Sequence of chain 1.A:
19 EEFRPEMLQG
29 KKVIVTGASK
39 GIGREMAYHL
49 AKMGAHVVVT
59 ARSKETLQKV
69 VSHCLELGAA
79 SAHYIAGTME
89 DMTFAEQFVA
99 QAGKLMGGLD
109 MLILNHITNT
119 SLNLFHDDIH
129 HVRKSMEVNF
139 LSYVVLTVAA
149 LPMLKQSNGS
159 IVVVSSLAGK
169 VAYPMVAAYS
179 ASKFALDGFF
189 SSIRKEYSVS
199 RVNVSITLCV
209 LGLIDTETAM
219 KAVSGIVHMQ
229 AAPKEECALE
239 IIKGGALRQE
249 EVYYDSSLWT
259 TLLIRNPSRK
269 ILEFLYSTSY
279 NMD

This small molecule binds to this protein.
Small molecule (SMILES): C[C@H](NC1=NC(=O)[C@@](C)(C(F)(F)F)S1)c1ccccc1F

Binding-site contacts:
Ligand atom C22 contacts residue TYR177 of chain 1.A at 3.5 Å (hydrophobic).
Ligand atom C19 contacts residue LEU120 of chain 1.A at 4.0 Å (hydrophobic).
Ligand atom C9 contacts residue VAL174 of chain 1.A at 3.9 Å (hydrophobic).
Ligand atom C11 contacts residue NAP1 of chain 1.E at 3.7 Å.
Ligand atom F1 contacts residue LEU211 of chain 1.A at 4.0 Å.
Ligand atom N2 contacts residue NAP1 of chain 1.E at 3.4 Å.
Ligand atom C3 contacts residue TYR177 of chain 1.A at 3.7 Å (hydrophobic).
Ligand atom F4 contacts residue LEU165 of chain 1.A at 3.9 Å.
Ligand atom O2 contacts residue LEU165 of chain 1.A at 3.3 Å (h-bond).
Ligand atom C13 contacts residue SER164 of chain 1.A at 4.0 Å.
Ligand atom C22 contacts residue THR118 of chain 1.A at 4.0 Å.
Ligand atom O2 contacts residue SER164 of chain 1.A at 3.7 Å.
Ligand atom N2 contacts residue SER164 of chain 1.A at 3.5 Å.
Ligand atom C3 contacts residue ILE115 of chain 1.A at 3.8 Å (hydrophobic).
Ligand atom C21 contacts residue THR118 of chain 1.A at 3.5 Å.
Ligand atom C11 contacts residue TYR177 of chain 1.A at 3.6 Å (hydrophobic).
Ligand atom C2 contacts residue LEU211 of chain 1.A at 4.0 Å (hydrophobic).
Ligand atom F3 contacts residue NAP1 of chain 1.E at 3.8 Å.
Ligand atom C21 contacts residue TYR177 of chain 1.A at 3.9 Å (hydrophobic).
Ligand atom F2 contacts residue ALA220 of chain 1.A at 3.8 Å.
Ligand atom C21 contacts residue VAL174 of chain 1.A at 3.5 Å (hydrophobic).
Ligand atom C4 contacts residue TYR171 of chain 1.A at 4.0 Å (hydrophobic).
Ligand atom F2 contacts residue VAL221 of chain 1.A at 3.7 Å.
Ligand atom C2 contacts residue MET227 of chain 1.A at 3.9 Å (hydrophobic).
Ligand atom C9 contacts residue LEU120 of chain 1.A at 3.9 Å (hydrophobic).
Ligand atom O2 contacts residue TYR171 of chain 1.A at 4.0 Å.
Ligand atom N3 contacts residue NAP1 of chain 1.E at 3.7 Å.
Ligand atom C3 contacts residue NAP1 of chain 1.E at 3.9 Å.
Ligand atom F1 contacts residue MET227 of chain 1.A at 3.3 Å.
Ligand atom C19 contacts residue ALA220 of chain 1.A at 3.7 Å (hydrophobic).
Ligand atom F2 contacts residue ALA217 of chain 1.A at 3.6 Å.
Ligand atom F3 contacts residue GLY210 of chain 1.A at 3.3 Å.
Ligand atom F4 contacts residue MET227 of chain 1.A at 3.4 Å.
Ligand atom F3 contacts residue LEU211 of chain 1.A at 3.1 Å.
Ligand atom C1 contacts residue TYR177 of chain 1.A at 3.8 Å (hydrophobic).
Ligand atom C9 contacts residue THR118 of chain 1.A at 3.8 Å.
Ligand atom N3 contacts residue TYR177 of chain 1.A at 2.9 Å (h-bond).
Ligand atom C13 contacts residue ALA166 of chain 1.A at 3.9 Å (hydrophobic).
Ligand atom O2 contacts residue ALA166 of chain 1.A at 2.9 Å (h-bond).
Ligand atom N2 contacts residue TYR177 of chain 1.A at 3.5 Å (h-bond).